A protein and the small-molecule ligand that binds it are described below.
Small molecule (SMILES): NC(=O)c1ccc(NCc2ccccc2N2CCOCC2)nc1

Sequence of chain 2.A:
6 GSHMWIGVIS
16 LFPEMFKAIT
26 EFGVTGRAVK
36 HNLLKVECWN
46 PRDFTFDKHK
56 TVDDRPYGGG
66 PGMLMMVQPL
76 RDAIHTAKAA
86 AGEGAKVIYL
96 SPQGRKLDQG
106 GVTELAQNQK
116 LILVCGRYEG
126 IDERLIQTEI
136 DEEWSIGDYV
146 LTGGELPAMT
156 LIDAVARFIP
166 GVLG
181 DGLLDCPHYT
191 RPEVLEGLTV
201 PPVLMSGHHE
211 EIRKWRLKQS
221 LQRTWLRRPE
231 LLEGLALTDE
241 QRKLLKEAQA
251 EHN

Binding-site contacts:
Ligand atom O3 contacts residue SER140 of chain 2.A at 3.4 Å.
Ligand atom C23 contacts residue LEU146 of chain 2.A at 3.8 Å (hydrophobic).
Ligand atom C17 contacts residue TYR123 of chain 2.A at 2.6 Å (hydrophobic).
Ligand atom C9 contacts residue GLY121 of chain 2.A at 3.6 Å.
Ligand atom C2 contacts residue ILE141 of chain 2.A at 3.8 Å (hydrophobic).
Ligand atom C11 contacts residue LEU95 of chain 2.A at 3.2 Å (hydrophobic).
Ligand atom C12 contacts residue LEU95 of chain 2.A at 3.6 Å (hydrophobic).
Ligand atom C23 contacts residue TYR144 of chain 2.A at 3.4 Å (hydrophobic).
Ligand atom N8 contacts residue LEU146 of chain 2.A at 3.2 Å (h-bond).
Ligand atom C4 contacts residue PRO97 of chain 2.A at 3.5 Å (hydrophobic).
Ligand atom N22 contacts residue PRO97 of chain 2.A at 3.9 Å.
Ligand atom C20 contacts residue VAL145 of chain 2.A at 3.3 Å (hydrophobic).
Ligand atom O19 contacts residue LEU146 of chain 2.A at 3.6 Å (h-bond).
Ligand atom C9 contacts residue GLY149 of chain 2.A at 3.6 Å.
Ligand atom C5 contacts residue SER96 of chain 2.A at 3.5 Å.
Ligand atom N1 contacts residue TYR144 of chain 2.A at 3.3 Å (h-bond).
Ligand atom C11 contacts residue TYR94 of chain 2.A at 3.7 Å (hydrophobic).
Ligand atom O3 contacts residue PRO152 of chain 2.A at 3.7 Å.
Ligand atom C23 contacts residue PRO97 of chain 2.A at 3.6 Å (hydrophobic).
Ligand atom C5 contacts residue LEU95 of chain 2.A at 3.6 Å (hydrophobic).
Ligand atom C20 contacts residue LEU146 of chain 2.A at 3.4 Å (hydrophobic).
Ligand atom C9 contacts residue GLY148 of chain 2.A at 3.5 Å.
Ligand atom N1 contacts residue SER140 of chain 2.A at 3.4 Å (h-bond).
Ligand atom C7 contacts residue GLY148 of chain 2.A at 3.8 Å.
Ligand atom C18 contacts residue THR147 of chain 2.A at 3.7 Å.
Ligand atom C12 contacts residue SER96 of chain 2.A at 3.4 Å.
Ligand atom N22 contacts residue LEU146 of chain 2.A at 3.1 Å (h-bond).
Ligand atom C18 contacts residue TYR123 of chain 2.A at 2.9 Å (hydrophobic).
Ligand atom N1 contacts residue GLY142 of chain 2.A at 3.1 Å (h-bond).
Ligand atom C6 contacts residue LEU95 of chain 2.A at 3.6 Å (hydrophobic).
Ligand atom O3 contacts residue ILE141 of chain 2.A at 3.0 Å (h-bond).
Ligand atom C6 contacts residue PRO97 of chain 2.A at 3.9 Å (hydrophobic).
Ligand atom C12 contacts residue TYR94 of chain 2.A at 2.8 Å (hydrophobic).
Ligand atom O19 contacts residue TYR123 of chain 2.A at 3.4 Å (h-bond).
Ligand atom C4 contacts residue PRO152 of chain 2.A at 3.7 Å (hydrophobic).
Ligand atom N8 contacts residue GLY148 of chain 2.A at 3.7 Å.
Ligand atom C18 contacts residue LEU146 of chain 2.A at 3.4 Å (hydrophobic).
Ligand atom C5 contacts residue PRO152 of chain 2.A at 3.5 Å (hydrophobic).
Ligand atom C13 contacts residue TYR94 of chain 2.A at 3.3 Å (hydrophobic).
Ligand atom C5 contacts residue PRO97 of chain 2.A at 3.7 Å (hydrophobic).